Binding-site contacts:
Ligand atom C21 contacts residue VAL137 of chain 1.B at 3.8 Å (hydrophobic).
Ligand atom C21 contacts residue MET153 of chain 1.B at 3.7 Å (hydrophobic).
Ligand atom C25 contacts residue ASP117 of chain 1.B at 3.5 Å.
Ligand atom S31 contacts residue PHE120 of chain 1.B at 3.8 Å.
Ligand atom C23 contacts residue PHE120 of chain 1.B at 3.6 Å (hydrophobic).
Ligand atom C21 contacts residue ALA103 of chain 1.B at 3.6 Å (hydrophobic).
Ligand atom C13 contacts residue LYS105 of chain 1.B at 3.7 Å.
Ligand atom C3 contacts residue ALA215 of chain 1.B at 3.6 Å (hydrophobic).
Ligand atom N26 contacts residue ASP117 of chain 1.B at 3.0 Å (salt-bridge).
Ligand atom O17 contacts residue GLY88 of chain 1.B at 3.7 Å.
Ligand atom C11 contacts residue VAL90 of chain 1.B at 3.7 Å (hydrophobic).
Ligand atom C21 contacts residue GLU154 of chain 1.B at 3.5 Å.
Ligand atom N32 contacts residue PHE120 of chain 1.B at 3.7 Å.
Ligand atom C10 contacts residue ASP216 of chain 1.B at 3.8 Å.
Ligand atom C27 contacts residue ASP117 of chain 1.B at 3.5 Å.
Ligand atom C14 contacts residue LYS105 of chain 1.B at 3.8 Å.
Ligand atom C30 contacts residue PHE120 of chain 1.B at 3.6 Å (hydrophobic).
Ligand atom O22 contacts residue ASP216 of chain 1.B at 3.0 Å (salt-bridge).
Ligand atom C15 contacts residue LYS105 of chain 1.B at 3.8 Å.
Ligand atom C3 contacts residue MET153 of chain 1.B at 3.8 Å (hydrophobic).
Ligand atom C28 contacts residue GLY218 of chain 1.B at 3.3 Å.
Ligand atom S31 contacts residue PHE87 of chain 1.B at 3.6 Å.
Ligand atom O17 contacts residue LEU107 of chain 1.B at 3.7 Å.
Ligand atom C9 contacts residue ASP216 of chain 1.B at 3.4 Å.
Ligand atom C12 contacts residue LYS105 of chain 1.B at 3.8 Å.
Ligand atom C15 contacts residue ASP216 of chain 1.B at 3.5 Å.
Ligand atom O17 contacts residue PHE87 of chain 1.B at 2.8 Å (h-bond).
Ligand atom C4 contacts residue ALA215 of chain 1.B at 3.6 Å (hydrophobic).
Ligand atom C19 contacts residue PHE368 of chain 1.B at 3.6 Å (hydrophobic).
Ligand atom O20 contacts residue LEU205 of chain 1.B at 3.3 Å.
Ligand atom C14 contacts residue GLY85 of chain 1.B at 3.7 Å.
Ligand atom O17 contacts residue ALA86 of chain 1.B at 3.4 Å (h-bond).
Ligand atom C6 contacts residue VAL90 of chain 1.B at 3.5 Å (hydrophobic).
Ligand atom C12 contacts residue GLY85 of chain 1.B at 3.8 Å.
Ligand atom C33 contacts residue ASP117 of chain 1.B at 3.8 Å.
Ligand atom C2 contacts residue LEU205 of chain 1.B at 3.5 Å (hydrophobic).
Ligand atom C13 contacts residue GLY85 of chain 1.B at 3.7 Å.
Ligand atom O22 contacts residue LYS105 of chain 1.B at 2.8 Å (salt-bridge).
Ligand atom O18 contacts residue VAL90 of chain 1.B at 3.4 Å.
Ligand atom C25 contacts residue PHE87 of chain 1.B at 3.6 Å (hydrophobic).

Sequence of chain 1.B:
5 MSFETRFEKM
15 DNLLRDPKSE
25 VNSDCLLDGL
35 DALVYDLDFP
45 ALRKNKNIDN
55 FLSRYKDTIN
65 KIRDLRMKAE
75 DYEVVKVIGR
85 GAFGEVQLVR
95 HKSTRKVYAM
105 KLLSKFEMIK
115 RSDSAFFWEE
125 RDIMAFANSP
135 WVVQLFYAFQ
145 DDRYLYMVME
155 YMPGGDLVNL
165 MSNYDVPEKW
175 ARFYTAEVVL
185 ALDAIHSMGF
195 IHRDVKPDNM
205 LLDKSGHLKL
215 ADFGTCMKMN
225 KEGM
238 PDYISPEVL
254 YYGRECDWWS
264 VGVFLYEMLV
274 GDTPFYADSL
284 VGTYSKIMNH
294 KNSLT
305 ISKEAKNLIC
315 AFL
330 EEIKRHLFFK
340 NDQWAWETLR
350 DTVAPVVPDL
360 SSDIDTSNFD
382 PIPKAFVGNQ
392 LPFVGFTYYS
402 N

The protein below binds the small molecule below.
Small molecule (SMILES): COc1ccc(C(=O)NCc2cccc(C(=O)Nc3nc4c(s3)CN(C)CC4)c2)cc1OC